Sequence of chain 1.C:
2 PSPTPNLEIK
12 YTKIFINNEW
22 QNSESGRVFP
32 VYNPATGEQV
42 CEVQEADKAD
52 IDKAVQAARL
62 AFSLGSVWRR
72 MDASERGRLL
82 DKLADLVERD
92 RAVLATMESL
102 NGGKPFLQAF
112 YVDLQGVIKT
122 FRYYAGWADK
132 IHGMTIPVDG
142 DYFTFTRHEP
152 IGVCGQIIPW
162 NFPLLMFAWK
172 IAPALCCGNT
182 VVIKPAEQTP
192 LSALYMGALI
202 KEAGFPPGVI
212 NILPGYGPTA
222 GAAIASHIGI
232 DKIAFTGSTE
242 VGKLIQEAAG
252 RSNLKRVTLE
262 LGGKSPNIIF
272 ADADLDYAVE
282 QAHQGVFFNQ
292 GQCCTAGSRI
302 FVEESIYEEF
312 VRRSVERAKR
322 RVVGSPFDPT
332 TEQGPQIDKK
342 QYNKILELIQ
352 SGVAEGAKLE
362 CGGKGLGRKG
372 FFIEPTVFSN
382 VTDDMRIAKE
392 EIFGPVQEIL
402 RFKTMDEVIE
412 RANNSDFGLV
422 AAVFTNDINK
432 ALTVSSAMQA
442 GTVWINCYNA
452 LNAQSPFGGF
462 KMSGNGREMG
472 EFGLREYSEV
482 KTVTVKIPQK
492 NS

Binding-site contacts:
Ligand atom O08 contacts residue CYS294 of chain 1.C at 3.6 Å (h-bond).
Ligand atom CL3 contacts residue THR121 of chain 1.C at 3.3 Å.
Ligand atom O08 contacts residue ASN162 of chain 1.C at 3.3 Å (h-bond).
Ligand atom C19 contacts residue GLY117 of chain 1.C at 3.8 Å.
Ligand atom CL4 contacts residue GLU261 of chain 1.C at 3.0 Å.
Ligand atom C07 contacts residue MET167 of chain 1.C at 3.4 Å (hydrophobic).
Ligand atom C07 contacts residue CYS295 of chain 1.C at 2.6 Å (hydrophobic).
Ligand atom C15 contacts residue LEU166 of chain 1.C at 3.8 Å (hydrophobic).
Ligand atom C21 contacts residue ALA454 of chain 1.C at 3.7 Å (hydrophobic).
Ligand atom N09 contacts residue CYS295 of chain 1.C at 3.4 Å (h-bond).
Ligand atom C15 contacts residue VAL113 of chain 1.C at 3.9 Å (hydrophobic).
Ligand atom CL2 contacts residue ALA454 of chain 1.C at 3.6 Å.
Ligand atom CL4 contacts residue PHE458 of chain 1.C at 3.9 Å.
Ligand atom O20 contacts residue TRP170 of chain 1.C at 3.0 Å (h-bond).
Ligand atom O08 contacts residue CYS295 of chain 1.C at 2.9 Å (h-bond).
Ligand atom C11 contacts residue CYS294 of chain 1.C at 3.6 Å (hydrophobic).
Ligand atom C05 contacts residue MET167 of chain 1.C at 3.7 Å (hydrophobic).
Ligand atom O20 contacts residue LEU166 of chain 1.C at 3.4 Å.
Ligand atom C12 contacts residue PHE163 of chain 1.C at 3.7 Å (hydrophobic).
Ligand atom CL2 contacts residue LEU452 of chain 1.C at 3.8 Å.
Ligand atom C10 contacts residue PHE163 of chain 1.C at 3.5 Å (hydrophobic).
Ligand atom CL4 contacts residue CYS295 of chain 1.C at 3.0 Å.
Ligand atom C07 contacts residue NAD1 of chain 1.I at 3.8 Å.
Ligand atom CL2 contacts residue ASN453 of chain 1.C at 3.2 Å.
Ligand atom CL3 contacts residue ALA454 of chain 1.C at 3.6 Å.
Ligand atom O08 contacts residue NAD1 of chain 1.I at 3.6 Å.
Ligand atom O08 contacts residue PHE163 of chain 1.C at 3.6 Å.
Ligand atom CL4 contacts residue MET167 of chain 1.C at 3.7 Å.
Ligand atom C05 contacts residue CYS295 of chain 1.C at 1.8 Å (hydrophobic).
Ligand atom CL3 contacts residue GLY117 of chain 1.C at 3.6 Å.
Ligand atom C11 contacts residue LEU452 of chain 1.C at 3.9 Å (hydrophobic).
Ligand atom C13 contacts residue LEU452 of chain 1.C at 3.6 Å (hydrophobic).
Ligand atom N09 contacts residue MET167 of chain 1.C at 3.7 Å.
Ligand atom CL2 contacts residue TRP170 of chain 1.C at 3.9 Å.
Ligand atom O08 contacts residue MET167 of chain 1.C at 3.6 Å.
Ligand atom C05 contacts residue GLU261 of chain 1.C at 3.2 Å.
Ligand atom C14 contacts residue PHE289 of chain 1.C at 3.6 Å (hydrophobic).
Ligand atom C05 contacts residue NAD1 of chain 1.I at 3.2 Å.
Ligand atom C21 contacts residue ASN453 of chain 1.C at 3.8 Å.
Ligand atom O20 contacts residue GLY117 of chain 1.C at 3.7 Å.

This small molecule binds to this protein.
Small molecule (SMILES): O=C(NCCCCCCCCNC(=O)C(Cl)Cl)C(Cl)Cl